Binding-site contacts:
Ligand atom C10 contacts residue GLY29 of chain 1.B at 3.2 Å.
Ligand atom C10 contacts residue THR32 of chain 1.B at 3.7 Å.
Ligand atom O13 contacts residue GLY27 of chain 1.B at 3.6 Å.
Ligand atom C4 contacts residue ARG23 of chain 1.B at 3.2 Å.
Ligand atom C4 contacts residue THR28 of chain 1.D at 3.8 Å.
Ligand atom C5 contacts residue ARG23 of chain 1.B at 3.5 Å.
Ligand atom N9 contacts residue GLY22 of chain 1.B at 3.8 Å.
Ligand atom S8 contacts residue GLY29 of chain 1.B at 3.7 Å.
Ligand atom C18 contacts residue GLY22 of chain 1.B at 3.7 Å.
Ligand atom O12 contacts residue GLY29 of chain 1.B at 3.3 Å.
Ligand atom N3 contacts residue 94V1 of chain 1.L at 3.8 Å.
Ligand atom N7 contacts residue GLY22 of chain 1.B at 3.5 Å.
Ligand atom C10 contacts residue GLY22 of chain 1.B at 3.4 Å.
Ligand atom C19 contacts residue GLY22 of chain 1.B at 3.6 Å.
Ligand atom C17 contacts residue VAL18 of chain 1.B at 3.6 Å (hydrophobic).
Ligand atom N9 contacts residue GLY29 of chain 1.B at 3.1 Å (h-bond).
Ligand atom C16 contacts residue GLY22 of chain 1.B at 3.6 Å.
Ligand atom S1 contacts residue 94V1 of chain 1.L at 3.7 Å.
Ligand atom O12 contacts residue LEU31 of chain 1.B at 3.0 Å (h-bond).
Ligand atom O11 contacts residue THR32 of chain 1.B at 2.5 Å (h-bond).
Ligand atom O11 contacts residue GLY22 of chain 1.B at 3.5 Å.
Ligand atom C4 contacts residue 94V1 of chain 1.L at 3.7 Å.
Ligand atom N7 contacts residue GLY29 of chain 1.B at 3.5 Å (h-bond).
Ligand atom N9 contacts residue GLY27 of chain 1.B at 3.2 Å.
Ligand atom C14 contacts residue GLY22 of chain 1.B at 3.5 Å.
Ligand atom C5 contacts residue 94V1 of chain 1.L at 3.7 Å.
Ligand atom N3 contacts residue ARG23 of chain 1.B at 3.6 Å.
Ligand atom O12 contacts residue THR32 of chain 1.B at 3.0 Å (h-bond).
Ligand atom CL20 contacts residue ALA25 of chain 1.B at 3.6 Å.
Ligand atom C10 contacts residue GLY27 of chain 1.B at 3.7 Å.
Ligand atom O12 contacts residue GLU30 of chain 1.B at 3.6 Å.
Ligand atom O13 contacts residue THR28 of chain 1.B at 3.8 Å.
Ligand atom C15 contacts residue THR32 of chain 1.B at 3.2 Å.
Ligand atom N9 contacts residue THR28 of chain 1.B at 3.6 Å (h-bond).
Ligand atom O11 contacts residue GLY29 of chain 1.B at 3.3 Å.
Ligand atom BR6 contacts residue MET19 of chain 1.B at 3.7 Å.
Ligand atom C17 contacts residue GLY22 of chain 1.B at 3.7 Å.
Ligand atom C15 contacts residue GLY22 of chain 1.B at 3.6 Å.
Ligand atom N7 contacts residue GLY27 of chain 1.B at 3.0 Å (h-bond).
Ligand atom C19 contacts residue GLU21 of chain 1.B at 3.7 Å.

Sequence of chain 1.B:
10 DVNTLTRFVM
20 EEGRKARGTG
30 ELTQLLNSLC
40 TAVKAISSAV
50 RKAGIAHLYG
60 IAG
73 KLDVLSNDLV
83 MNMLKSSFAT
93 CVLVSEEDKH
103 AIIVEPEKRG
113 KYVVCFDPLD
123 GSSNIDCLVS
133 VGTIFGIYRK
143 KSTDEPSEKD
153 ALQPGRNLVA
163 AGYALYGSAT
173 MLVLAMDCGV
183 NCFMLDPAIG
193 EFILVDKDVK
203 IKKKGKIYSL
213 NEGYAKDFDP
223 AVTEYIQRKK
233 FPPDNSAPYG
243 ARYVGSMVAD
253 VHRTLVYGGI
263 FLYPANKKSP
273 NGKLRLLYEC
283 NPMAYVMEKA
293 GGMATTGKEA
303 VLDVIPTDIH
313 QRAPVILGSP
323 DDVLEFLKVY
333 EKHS

A small-molecule ligand and the protein it binds are described below.
Small molecule (SMILES): O=C(Nc1ncc(Br)s1)NS(=O)(=O)c1ccccc1Cl

Sequence of chain 1.D:
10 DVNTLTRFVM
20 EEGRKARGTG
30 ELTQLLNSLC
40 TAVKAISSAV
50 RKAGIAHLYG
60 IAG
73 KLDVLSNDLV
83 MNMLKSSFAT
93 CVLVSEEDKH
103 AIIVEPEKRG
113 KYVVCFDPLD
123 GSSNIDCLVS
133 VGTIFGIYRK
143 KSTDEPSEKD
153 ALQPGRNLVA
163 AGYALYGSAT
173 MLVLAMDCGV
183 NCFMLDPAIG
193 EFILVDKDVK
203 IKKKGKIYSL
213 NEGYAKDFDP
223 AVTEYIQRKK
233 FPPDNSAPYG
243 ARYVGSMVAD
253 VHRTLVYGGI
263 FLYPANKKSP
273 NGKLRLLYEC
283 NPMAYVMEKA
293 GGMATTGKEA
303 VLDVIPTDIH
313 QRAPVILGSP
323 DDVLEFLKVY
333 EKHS